Sequence of chain 1.D:
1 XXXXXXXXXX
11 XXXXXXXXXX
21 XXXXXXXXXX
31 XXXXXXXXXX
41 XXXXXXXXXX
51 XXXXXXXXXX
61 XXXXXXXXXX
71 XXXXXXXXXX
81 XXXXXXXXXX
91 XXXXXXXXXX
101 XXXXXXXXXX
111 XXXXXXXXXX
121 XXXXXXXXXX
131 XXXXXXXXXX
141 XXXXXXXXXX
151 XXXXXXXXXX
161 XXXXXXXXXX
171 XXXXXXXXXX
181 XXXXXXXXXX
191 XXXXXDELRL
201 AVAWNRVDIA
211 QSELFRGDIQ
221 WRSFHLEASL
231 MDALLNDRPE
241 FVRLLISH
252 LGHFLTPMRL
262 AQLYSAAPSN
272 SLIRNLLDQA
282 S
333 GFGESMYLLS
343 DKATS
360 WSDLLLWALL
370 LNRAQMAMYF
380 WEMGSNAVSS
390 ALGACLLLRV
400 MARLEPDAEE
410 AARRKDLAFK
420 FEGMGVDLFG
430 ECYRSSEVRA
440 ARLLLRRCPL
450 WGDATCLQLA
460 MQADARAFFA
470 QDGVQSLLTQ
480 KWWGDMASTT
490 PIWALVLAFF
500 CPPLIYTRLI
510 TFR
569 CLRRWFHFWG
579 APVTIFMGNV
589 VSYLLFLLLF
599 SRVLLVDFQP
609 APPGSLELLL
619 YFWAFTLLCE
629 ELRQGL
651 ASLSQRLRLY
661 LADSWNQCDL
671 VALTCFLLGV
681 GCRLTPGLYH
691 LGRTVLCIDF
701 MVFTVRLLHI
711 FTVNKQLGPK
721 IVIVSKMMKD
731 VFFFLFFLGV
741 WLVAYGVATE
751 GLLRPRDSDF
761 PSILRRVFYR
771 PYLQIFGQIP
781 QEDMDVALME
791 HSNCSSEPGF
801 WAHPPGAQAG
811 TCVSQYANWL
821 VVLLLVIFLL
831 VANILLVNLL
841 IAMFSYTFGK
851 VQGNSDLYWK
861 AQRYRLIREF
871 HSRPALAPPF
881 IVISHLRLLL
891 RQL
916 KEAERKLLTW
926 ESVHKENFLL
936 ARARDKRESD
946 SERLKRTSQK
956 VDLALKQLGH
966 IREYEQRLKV

The small molecule below binds the protein below.
Small molecule (SMILES): CC(=O)N[C@@H]1[C@@H](O)[C@H](O)[C@@H](CO)O[C@H]1O

Binding-site contacts:
Ligand atom O5 contacts residue ASN793 of chain 1.D at 3.0 Å (h-bond).
Ligand atom N2 contacts residue ASN793 of chain 1.D at 4.5 Å.
Ligand atom C1 contacts residue ASN793 of chain 1.D at 2.6 Å.
Ligand atom O1 contacts residue ASN793 of chain 1.D at 2.0 Å (h-bond).
Ligand atom C2 contacts residue ASN793 of chain 1.D at 4.1 Å.
Ligand atom C5 contacts residue ASN793 of chain 1.D at 4.2 Å.